Binding-site contacts:
Ligand atom C4 contacts residue ASN138 of chain 3.A at 4.3 Å.
Ligand atom C8 contacts residue GLN137 of chain 3.A at 3.7 Å.
Ligand atom C3 contacts residue ASN138 of chain 3.A at 3.8 Å.
Ligand atom C8 contacts residue ASN138 of chain 3.A at 4.3 Å.
Ligand atom O5 contacts residue ASN138 of chain 3.A at 2.4 Å (h-bond).
Ligand atom C7 contacts residue GLN137 of chain 3.A at 4.3 Å.
Ligand atom C7 contacts residue ASN138 of chain 3.A at 3.2 Å.
Ligand atom N2 contacts residue GLN137 of chain 3.A at 3.9 Å.
Ligand atom O7 contacts residue ASN138 of chain 3.A at 3.3 Å (h-bond).
Ligand atom C5 contacts residue ASN138 of chain 3.A at 3.7 Å.
Ligand atom C1 contacts residue ASN138 of chain 3.A at 1.4 Å.
Ligand atom C2 contacts residue ASN138 of chain 3.A at 2.5 Å.
Ligand atom N2 contacts residue ASN138 of chain 3.A at 2.8 Å (h-bond).

This protein binds this small molecule.
Small molecule (SMILES): CC(=O)N[C@@H]1[C@@H](O)[C@H](O)[C@@H](CO)O[C@H]1O

Sequence of chain 3.A:
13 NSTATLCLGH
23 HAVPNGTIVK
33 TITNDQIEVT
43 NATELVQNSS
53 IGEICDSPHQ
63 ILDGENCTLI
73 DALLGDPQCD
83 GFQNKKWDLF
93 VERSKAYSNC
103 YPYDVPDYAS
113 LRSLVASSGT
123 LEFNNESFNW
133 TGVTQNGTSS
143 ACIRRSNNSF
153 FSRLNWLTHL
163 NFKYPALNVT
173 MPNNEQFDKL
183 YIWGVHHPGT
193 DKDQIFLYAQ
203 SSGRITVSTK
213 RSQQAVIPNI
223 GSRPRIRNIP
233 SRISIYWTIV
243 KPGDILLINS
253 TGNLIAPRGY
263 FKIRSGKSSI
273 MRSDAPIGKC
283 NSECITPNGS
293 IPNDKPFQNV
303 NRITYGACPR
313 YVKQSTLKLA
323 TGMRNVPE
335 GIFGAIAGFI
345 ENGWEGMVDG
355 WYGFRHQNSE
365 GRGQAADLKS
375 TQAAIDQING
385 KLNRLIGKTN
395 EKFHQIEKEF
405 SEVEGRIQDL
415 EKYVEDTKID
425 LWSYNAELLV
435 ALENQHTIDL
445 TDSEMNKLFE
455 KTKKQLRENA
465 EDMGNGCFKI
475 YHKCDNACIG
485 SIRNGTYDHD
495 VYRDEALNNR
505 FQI